Binding-site contacts:
Ligand atom C1 contacts residue ASN153 of chain 4.A at 1.4 Å.
Ligand atom O7 contacts residue HIS149 of chain 4.A at 3.3 Å.
Ligand atom O6 contacts residue HIS149 of chain 4.A at 3.5 Å.
Ligand atom C2 contacts residue ASN153 of chain 4.A at 2.5 Å.
Ligand atom C4 contacts residue ASN153 of chain 4.A at 4.2 Å.
Ligand atom N2 contacts residue HIS149 of chain 4.A at 4.2 Å.
Ligand atom O5 contacts residue GLY156 of chain 4.A at 4.1 Å.
Ligand atom C5 contacts residue HIS149 of chain 4.A at 4.2 Å.
Ligand atom C7 contacts residue HIS149 of chain 4.A at 4.3 Å.
Ligand atom O5 contacts residue HIS149 of chain 4.A at 3.6 Å (h-bond).
Ligand atom C4 contacts residue HIS149 of chain 4.A at 3.7 Å.
Ligand atom C6 contacts residue GLY156 of chain 4.A at 3.8 Å.
Ligand atom C8 contacts residue ASN153 of chain 4.A at 4.5 Å.
Ligand atom C3 contacts residue ASN153 of chain 4.A at 3.9 Å.
Ligand atom C6 contacts residue HIS158 of chain 4.A at 3.6 Å.
Ligand atom O5 contacts residue ASN153 of chain 4.A at 2.3 Å (h-bond).
Ligand atom N2 contacts residue ASN153 of chain 4.A at 3.1 Å (h-bond).
Ligand atom C7 contacts residue ASN153 of chain 4.A at 4.1 Å.
Ligand atom C3 contacts residue HIS149 of chain 4.A at 4.3 Å.
Ligand atom C5 contacts residue GLY156 of chain 4.A at 4.1 Å.
Ligand atom C1 contacts residue HIS158 of chain 4.A at 4.2 Å.
Ligand atom C5 contacts residue ASN153 of chain 4.A at 3.6 Å.
Ligand atom C2 contacts residue HIS149 of chain 4.A at 3.4 Å.
Ligand atom C5 contacts residue HIS158 of chain 4.A at 4.0 Å.
Ligand atom O5 contacts residue THR155 of chain 4.A at 3.9 Å.
Ligand atom O3 contacts residue HIS149 of chain 4.A at 4.2 Å.
Ligand atom C1 contacts residue HIS149 of chain 4.A at 3.6 Å.
Ligand atom C1 contacts residue THR155 of chain 4.A at 3.9 Å.
Ligand atom O5 contacts residue HIS158 of chain 4.A at 3.2 Å.
Ligand atom O6 contacts residue HIS158 of chain 4.A at 3.5 Å.

This protein binds this small molecule.
Small molecule (SMILES): CC(=O)N[C@H]1[C@H](O[C@H]2[C@H](O)[C@@H](NC(C)=O)CO[C@@H]2CO)O[C@H](CO)[C@@H](O)[C@@H]1O

Sequence of chain 4.A:
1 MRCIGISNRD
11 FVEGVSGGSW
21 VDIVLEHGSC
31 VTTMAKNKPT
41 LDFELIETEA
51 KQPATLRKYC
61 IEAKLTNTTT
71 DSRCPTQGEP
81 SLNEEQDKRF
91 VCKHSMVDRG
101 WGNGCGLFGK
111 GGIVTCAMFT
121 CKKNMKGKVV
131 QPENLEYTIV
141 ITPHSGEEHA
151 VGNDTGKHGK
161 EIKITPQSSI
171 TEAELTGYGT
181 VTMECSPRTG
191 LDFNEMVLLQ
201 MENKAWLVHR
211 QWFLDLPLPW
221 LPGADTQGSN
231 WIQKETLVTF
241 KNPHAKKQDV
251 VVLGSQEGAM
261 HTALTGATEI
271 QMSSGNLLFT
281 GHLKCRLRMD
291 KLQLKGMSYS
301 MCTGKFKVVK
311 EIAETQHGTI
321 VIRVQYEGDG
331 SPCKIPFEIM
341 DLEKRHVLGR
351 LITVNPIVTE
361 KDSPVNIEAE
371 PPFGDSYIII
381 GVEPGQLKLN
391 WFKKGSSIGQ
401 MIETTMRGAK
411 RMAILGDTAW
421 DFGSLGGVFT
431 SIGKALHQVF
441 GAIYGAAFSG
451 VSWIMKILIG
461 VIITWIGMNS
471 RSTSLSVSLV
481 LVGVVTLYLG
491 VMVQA